Binding-site contacts:
Ligand atom O11 contacts residue SER228 of chain 1.A at 3.4 Å.
Ligand atom C09 contacts residue SER79 of chain 1.A at 3.9 Å.
Ligand atom C08 contacts residue HEM1 of chain 1.B at 3.3 Å.
Ligand atom C05 contacts residue ALA232 of chain 1.A at 4.0 Å (hydrophobic).
Ligand atom C05 contacts residue SER231 of chain 1.A at 3.9 Å.
Ligand atom C09 contacts residue ARG76 of chain 1.A at 3.7 Å.
Ligand atom C07 contacts residue LEU82 of chain 1.A at 3.7 Å (hydrophobic).
Ligand atom C04 contacts residue ALA232 of chain 1.A at 3.7 Å (hydrophobic).
Ligand atom C09 contacts residue SER228 of chain 1.A at 3.6 Å.
Ligand atom N02 contacts residue ALA232 of chain 1.A at 3.9 Å.
Ligand atom C01 contacts residue PHE282 of chain 1.A at 3.5 Å (hydrophobic).
Ligand atom O10 contacts residue SER79 of chain 1.A at 2.8 Å (h-bond).
Ligand atom O11 contacts residue SER231 of chain 1.A at 3.2 Å.
Ligand atom N02 contacts residue HEM1 of chain 1.B at 4.1 Å.
Ligand atom C06 contacts residue SER228 of chain 1.A at 4.2 Å.
Ligand atom C06 contacts residue ALA232 of chain 1.A at 3.9 Å (hydrophobic).
Ligand atom C08 contacts residue ALA232 of chain 1.A at 3.3 Å (hydrophobic).
Ligand atom C06 contacts residue LEU82 of chain 1.A at 3.6 Å (hydrophobic).
Ligand atom C08 contacts residue LEU82 of chain 1.A at 3.9 Å (hydrophobic).
Ligand atom C04 contacts residue PHE169 of chain 1.A at 4.0 Å (hydrophobic).
Ligand atom C05 contacts residue VAL165 of chain 1.A at 4.1 Å (hydrophobic).
Ligand atom O10 contacts residue ARG76 of chain 1.A at 4.3 Å.
Ligand atom C04 contacts residue LEU82 of chain 1.A at 3.9 Å (hydrophobic).
Ligand atom C03 contacts residue ALA232 of chain 1.A at 3.3 Å (hydrophobic).
Ligand atom O11 contacts residue ARG76 of chain 1.A at 2.9 Å (salt-bridge).
Ligand atom C04 contacts residue PHE166 of chain 1.A at 3.6 Å (hydrophobic).
Ligand atom C05 contacts residue PHE169 of chain 1.A at 4.1 Å (hydrophobic).
Ligand atom C07 contacts residue HEM1 of chain 1.B at 3.5 Å.
Ligand atom O10 contacts residue LEU82 of chain 1.A at 3.7 Å.
Ligand atom C05 contacts residue LEU82 of chain 1.A at 3.7 Å (hydrophobic).
Ligand atom N02 contacts residue PHE282 of chain 1.A at 4.1 Å.
Ligand atom C06 contacts residue SER231 of chain 1.A at 4.2 Å.
Ligand atom C01 contacts residue HEM1 of chain 1.B at 3.2 Å.
Ligand atom O10 contacts residue SER228 of chain 1.A at 2.8 Å (h-bond).
Ligand atom N02 contacts residue PHE166 of chain 1.A at 3.4 Å.
Ligand atom C03 contacts residue LEU82 of chain 1.A at 4.0 Å (hydrophobic).
Ligand atom C07 contacts residue ALA232 of chain 1.A at 3.6 Å (hydrophobic).
Ligand atom C09 contacts residue SER231 of chain 1.A at 4.1 Å.
Ligand atom C03 contacts residue PHE166 of chain 1.A at 3.9 Å (hydrophobic).
Ligand atom C09 contacts residue LEU82 of chain 1.A at 4.2 Å (hydrophobic).

Sequence of chain 1.A:
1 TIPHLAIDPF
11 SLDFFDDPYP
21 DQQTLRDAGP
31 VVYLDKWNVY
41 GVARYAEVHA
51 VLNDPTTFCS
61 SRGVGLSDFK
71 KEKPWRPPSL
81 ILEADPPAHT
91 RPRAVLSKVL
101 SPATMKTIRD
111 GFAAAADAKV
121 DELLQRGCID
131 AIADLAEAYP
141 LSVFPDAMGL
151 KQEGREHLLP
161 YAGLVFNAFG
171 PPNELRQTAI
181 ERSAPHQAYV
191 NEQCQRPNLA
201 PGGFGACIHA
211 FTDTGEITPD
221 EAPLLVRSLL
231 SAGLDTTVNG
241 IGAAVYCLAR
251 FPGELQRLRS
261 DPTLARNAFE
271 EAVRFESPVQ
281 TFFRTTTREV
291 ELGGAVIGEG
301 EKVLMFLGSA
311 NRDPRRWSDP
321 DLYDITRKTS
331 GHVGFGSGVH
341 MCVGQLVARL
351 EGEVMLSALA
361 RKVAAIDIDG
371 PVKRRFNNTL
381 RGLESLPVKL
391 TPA

The small molecule below binds the protein below.
Small molecule (SMILES): CNc1ccc(C(=O)O)cc1